This small molecule binds to this protein.
Small molecule (SMILES): CC(=O)N[C@@H]1[C@@H](O)[C@H](O)[C@@H](CO)O[C@H]1O

Binding-site contacts:
Ligand atom C4 contacts residue NAG2 of chain 1.Q at 3.6 Å.
Ligand atom C2 contacts residue ASN330 of chain 1.A at 2.4 Å.
Ligand atom C2 contacts residue NAG1 of chain 1.Q at 4.4 Å.
Ligand atom O5 contacts residue ASN330 of chain 1.A at 2.4 Å (h-bond).
Ligand atom C7 contacts residue ASN330 of chain 1.A at 3.2 Å.
Ligand atom C8 contacts residue THR339 of chain 1.A at 3.3 Å.
Ligand atom O6 contacts residue NAG1 of chain 1.Q at 4.5 Å.
Ligand atom O7 contacts residue SER355 of chain 1.A at 2.4 Å (h-bond).
Ligand atom O4 contacts residue NAG2 of chain 1.Q at 2.8 Å (h-bond).
Ligand atom C4 contacts residue NAG1 of chain 1.Q at 3.8 Å.
Ligand atom C1 contacts residue SER355 of chain 1.A at 4.0 Å.
Ligand atom O3 contacts residue NAG2 of chain 1.Q at 3.4 Å.
Ligand atom C2 contacts residue SER355 of chain 1.A at 4.0 Å.
Ligand atom C3 contacts residue NAG1 of chain 1.Q at 4.3 Å.
Ligand atom C8 contacts residue ASN330 of chain 1.A at 4.4 Å.
Ligand atom O3 contacts residue NAG1 of chain 1.Q at 3.8 Å.
Ligand atom C8 contacts residue SER331 of chain 1.A at 4.1 Å.
Ligand atom C7 contacts residue SER355 of chain 1.A at 3.5 Å.
Ligand atom O7 contacts residue ASN353 of chain 1.A at 3.7 Å.
Ligand atom C3 contacts residue NAG2 of chain 1.Q at 4.3 Å.
Ligand atom C5 contacts residue ASN330 of chain 1.A at 3.7 Å.
Ligand atom O7 contacts residue ASN330 of chain 1.A at 3.0 Å (h-bond).
Ligand atom C3 contacts residue ASN330 of chain 1.A at 3.8 Å.
Ligand atom N2 contacts residue SER355 of chain 1.A at 4.2 Å.
Ligand atom N2 contacts residue ASN330 of chain 1.A at 2.9 Å (h-bond).
Ligand atom C4 contacts residue ASN330 of chain 1.A at 4.2 Å.
Ligand atom O7 contacts residue NAG1 of chain 1.Q at 4.0 Å.
Ligand atom C1 contacts residue ASN330 of chain 1.A at 1.4 Å.

Sequence of chain 1.A:
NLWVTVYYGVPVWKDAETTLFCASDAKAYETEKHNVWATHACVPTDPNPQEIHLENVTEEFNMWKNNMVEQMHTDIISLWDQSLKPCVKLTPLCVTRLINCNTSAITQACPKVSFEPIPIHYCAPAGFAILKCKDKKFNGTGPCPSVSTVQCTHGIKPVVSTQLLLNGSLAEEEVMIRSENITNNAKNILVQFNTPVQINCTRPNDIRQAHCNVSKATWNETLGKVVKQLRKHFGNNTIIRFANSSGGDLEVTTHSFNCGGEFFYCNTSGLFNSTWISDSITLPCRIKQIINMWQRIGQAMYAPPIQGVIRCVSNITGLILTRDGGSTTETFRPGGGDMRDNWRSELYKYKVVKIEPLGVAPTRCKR